The protein below binds the small molecule below.
Small molecule (SMILES): Nc1ncnc2c1ncn2[C@@H]1O[C@H](COP(=O)(O)O)[C@@H](OP(=O)(O)O)[C@H]1O

Binding-site contacts:
Ligand atom N6 contacts residue THR229 of chain 1.B at 2.9 Å (h-bond).
Ligand atom O6P contacts residue LYS50 of chain 1.B at 2.9 Å (salt-bridge).
Ligand atom P2 contacts residue THR53 of chain 1.B at 3.7 Å.
Ligand atom C8 contacts residue MET258 of chain 1.B at 3.7 Å (hydrophobic).
Ligand atom O1P contacts residue SER140 of chain 1.B at 2.8 Å (h-bond).
Ligand atom O2' contacts residue PHE231 of chain 1.B at 3.4 Å.
Ligand atom N6 contacts residue MET234 of chain 1.B at 3.5 Å (h-bond).
Ligand atom O3' contacts residue SER140 of chain 1.B at 3.5 Å (h-bond).
Ligand atom C2 contacts residue TYR195 of chain 1.B at 3.7 Å (hydrophobic).
Ligand atom O5' contacts residue LYS50 of chain 1.B at 3.5 Å.
Ligand atom O3P contacts residue ARG259 of chain 1.B at 3.3 Å (salt-bridge).
Ligand atom C6 contacts residue TRP55 of chain 1.B at 3.5 Å (hydrophobic).
Ligand atom O2' contacts residue GLY261 of chain 1.B at 3.8 Å.
Ligand atom O2P contacts residue ARG259 of chain 1.B at 3.4 Å.
Ligand atom O2P contacts residue LYS260 of chain 1.B at 3.0 Å (salt-bridge).
Ligand atom N6 contacts residue SER230 of chain 1.B at 3.8 Å.
Ligand atom C5' contacts residue LYS50 of chain 1.B at 3.8 Å.
Ligand atom N3 contacts residue TYR195 of chain 1.B at 3.1 Å (h-bond).
Ligand atom C2 contacts residue TRP55 of chain 1.B at 3.8 Å (hydrophobic).
Ligand atom O3' contacts residue ARG132 of chain 1.B at 3.3 Å (salt-bridge).
Ligand atom N7 contacts residue TRP55 of chain 1.B at 3.7 Å.
Ligand atom O5' contacts residue GLY52 of chain 1.B at 3.5 Å (h-bond).
Ligand atom O5P contacts residue THR53 of chain 1.B at 2.7 Å (h-bond).
Ligand atom N6 contacts residue PHE231 of chain 1.B at 3.8 Å.
Ligand atom O1P contacts residue ARG259 of chain 1.B at 3.1 Å (salt-bridge).
Ligand atom O6P contacts residue PHE257 of chain 1.B at 3.6 Å.
Ligand atom O3P contacts residue ARG132 of chain 1.B at 3.1 Å (salt-bridge).
Ligand atom O5P contacts residue GLY52 of chain 1.B at 3.3 Å (h-bond).
Ligand atom O2' contacts residue ARG259 of chain 1.B at 3.7 Å.
Ligand atom N7 contacts residue MET258 of chain 1.B at 3.8 Å.
Ligand atom N1 contacts residue PHE231 of chain 1.B at 3.8 Å.
Ligand atom O5P contacts residue SER51 of chain 1.B at 3.3 Å (h-bond).
Ligand atom N3 contacts residue GLY261 of chain 1.B at 3.7 Å.
Ligand atom O4P contacts residue THR54 of chain 1.B at 2.8 Å (h-bond).
Ligand atom P1 contacts residue SER140 of chain 1.B at 3.6 Å.
Ligand atom O2P contacts residue GLY261 of chain 1.B at 3.0 Å (h-bond).
Ligand atom O4P contacts residue THR53 of chain 1.B at 3.3 Å (h-bond).
Ligand atom N6 contacts residue TRP55 of chain 1.B at 3.4 Å.
Ligand atom O5P contacts residue LYS50 of chain 1.B at 3.4 Å.
Ligand atom N1 contacts residue TRP55 of chain 1.B at 3.6 Å.

Sequence of chain 1.B:
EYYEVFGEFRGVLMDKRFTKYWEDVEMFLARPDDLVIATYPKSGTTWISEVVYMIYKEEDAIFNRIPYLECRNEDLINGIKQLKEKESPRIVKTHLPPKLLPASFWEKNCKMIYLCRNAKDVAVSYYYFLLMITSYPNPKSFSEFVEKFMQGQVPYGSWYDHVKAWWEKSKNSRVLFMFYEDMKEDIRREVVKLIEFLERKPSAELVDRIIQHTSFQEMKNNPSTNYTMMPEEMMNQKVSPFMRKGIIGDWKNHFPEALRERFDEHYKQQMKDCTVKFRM